A small-molecule ligand and the protein it binds are described below.
Small molecule (SMILES): COCC(=O)N[C@@](C)(C(=O)Nc1cncc2ccccc12)c1ccc(Cl)c(Cl)c1

Sequence of chain 1.B:
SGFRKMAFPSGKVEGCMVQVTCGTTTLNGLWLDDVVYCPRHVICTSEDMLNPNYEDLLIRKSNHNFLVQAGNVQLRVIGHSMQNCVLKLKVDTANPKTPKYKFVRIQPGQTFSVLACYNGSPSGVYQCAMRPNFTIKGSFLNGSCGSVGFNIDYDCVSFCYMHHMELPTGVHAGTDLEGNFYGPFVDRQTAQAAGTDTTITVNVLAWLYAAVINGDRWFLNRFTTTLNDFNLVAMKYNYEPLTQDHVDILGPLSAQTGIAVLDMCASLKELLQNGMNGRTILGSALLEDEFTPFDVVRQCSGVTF

Sequence of chain 1.A:
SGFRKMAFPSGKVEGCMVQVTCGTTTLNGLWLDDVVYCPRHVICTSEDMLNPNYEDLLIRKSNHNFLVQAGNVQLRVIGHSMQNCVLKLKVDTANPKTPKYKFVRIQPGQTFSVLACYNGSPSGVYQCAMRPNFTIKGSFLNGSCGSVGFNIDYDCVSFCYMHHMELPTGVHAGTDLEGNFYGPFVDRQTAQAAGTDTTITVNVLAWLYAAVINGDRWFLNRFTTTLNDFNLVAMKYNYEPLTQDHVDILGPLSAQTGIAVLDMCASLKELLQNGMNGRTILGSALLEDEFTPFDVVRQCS

Binding-site contacts:
Ligand atom C20 contacts residue MET165 of chain 1.A at 3.9 Å (hydrophobic).
Ligand atom C8 contacts residue GLU166 of chain 1.A at 3.4 Å.
Ligand atom C19 contacts residue MET49 of chain 1.A at 3.8 Å (hydrophobic).
Ligand atom C6 contacts residue ASN142 of chain 1.A at 3.7 Å.
Ligand atom C4 contacts residue CYS145 of chain 1.A at 3.7 Å (hydrophobic).
Ligand atom O2 contacts residue GLU166 of chain 1.A at 3.6 Å.
Ligand atom CL1 contacts residue MET49 of chain 1.A at 3.7 Å.
Ligand atom C9 contacts residue LEU141 of chain 1.A at 3.8 Å (hydrophobic).
Ligand atom CL1 contacts residue HIS41 of chain 1.A at 3.3 Å.
Ligand atom O contacts residue ASN142 of chain 1.A at 3.1 Å (h-bond).
Ligand atom N2 contacts residue HIS163 of chain 1.A at 2.6 Å (h-bond).
Ligand atom C13 contacts residue ASN142 of chain 1.A at 3.4 Å.
Ligand atom N contacts residue ASN142 of chain 1.A at 3.8 Å.
Ligand atom C10 contacts residue GLU166 of chain 1.A at 3.3 Å.
Ligand atom N2 contacts residue PHE140 of chain 1.A at 3.4 Å.
Ligand atom C10 contacts residue PHE140 of chain 1.A at 3.6 Å (hydrophobic).
Ligand atom C16 contacts residue GLN189 of chain 1.A at 3.7 Å.
Ligand atom C19 contacts residue MET165 of chain 1.A at 3.8 Å (hydrophobic).
Ligand atom N1 contacts residue CYS145 of chain 1.A at 3.8 Å.
Ligand atom C8 contacts residue HIS172 of chain 1.A at 3.9 Å.
Ligand atom C14 contacts residue ASN142 of chain 1.A at 3.8 Å.
Ligand atom C20 contacts residue HIS164 of chain 1.A at 3.6 Å.
Ligand atom N2 contacts residue SER144 of chain 1.A at 3.5 Å (h-bond).
Ligand atom CL1 contacts residue HIS164 of chain 1.A at 3.8 Å.
Ligand atom C7 contacts residue SER144 of chain 1.A at 3.8 Å.
Ligand atom C contacts residue ASN142 of chain 1.A at 3.6 Å.
Ligand atom C7 contacts residue HIS163 of chain 1.A at 2.9 Å.
Ligand atom N2 contacts residue LEU141 of chain 1.A at 3.8 Å.
Ligand atom C4 contacts residue ASN142 of chain 1.A at 3.8 Å.
Ligand atom C8 contacts residue PHE140 of chain 1.A at 3.4 Å (hydrophobic).
Ligand atom C9 contacts residue GLU166 of chain 1.A at 3.5 Å.
Ligand atom C18 contacts residue MET49 of chain 1.A at 3.7 Å (hydrophobic).
Ligand atom N1 contacts residue ASN142 of chain 1.A at 3.6 Å (h-bond).
Ligand atom N2 contacts residue HIS172 of chain 1.A at 3.9 Å.
Ligand atom CL contacts residue MET49 of chain 1.A at 3.4 Å.
Ligand atom C8 contacts residue LEU141 of chain 1.A at 3.7 Å (hydrophobic).
Ligand atom CL contacts residue ARG188 of chain 1.A at 2.9 Å.
Ligand atom C17 contacts residue GLN189 of chain 1.A at 3.1 Å.
Ligand atom CL contacts residue GLN189 of chain 1.A at 3.4 Å.
Ligand atom C8 contacts residue HIS163 of chain 1.A at 3.9 Å.